Binding-site contacts:
Ligand atom O5 contacts residue THR7 of chain 1.D at 4.2 Å.
Ligand atom O5 contacts residue ASN5 of chain 1.D at 2.4 Å (h-bond).
Ligand atom C8 contacts residue ASN5 of chain 1.D at 4.1 Å.
Ligand atom O7 contacts residue THR7 of chain 1.D at 2.8 Å (h-bond).
Ligand atom O7 contacts residue ASN5 of chain 1.D at 3.4 Å (h-bond).
Ligand atom C5 contacts residue ASN5 of chain 1.D at 3.6 Å.
Ligand atom C7 contacts residue ASN5 of chain 1.D at 3.3 Å.
Ligand atom C1 contacts residue ASN5 of chain 1.D at 1.4 Å.
Ligand atom C6 contacts residue ASN5 of chain 1.D at 4.2 Å.
Ligand atom N2 contacts residue ASN5 of chain 1.D at 3.2 Å (h-bond).
Ligand atom C2 contacts residue THR7 of chain 1.D at 4.5 Å.
Ligand atom C3 contacts residue ASN5 of chain 1.D at 3.9 Å.
Ligand atom C2 contacts residue ASN5 of chain 1.D at 2.7 Å.
Ligand atom C4 contacts residue ASN5 of chain 1.D at 4.0 Å.
Ligand atom C7 contacts residue THR7 of chain 1.D at 3.4 Å.
Ligand atom N2 contacts residue THR7 of chain 1.D at 3.3 Å (h-bond).
Ligand atom O6 contacts residue THR7 of chain 1.D at 4.2 Å.

Sequence of chain 1.D:
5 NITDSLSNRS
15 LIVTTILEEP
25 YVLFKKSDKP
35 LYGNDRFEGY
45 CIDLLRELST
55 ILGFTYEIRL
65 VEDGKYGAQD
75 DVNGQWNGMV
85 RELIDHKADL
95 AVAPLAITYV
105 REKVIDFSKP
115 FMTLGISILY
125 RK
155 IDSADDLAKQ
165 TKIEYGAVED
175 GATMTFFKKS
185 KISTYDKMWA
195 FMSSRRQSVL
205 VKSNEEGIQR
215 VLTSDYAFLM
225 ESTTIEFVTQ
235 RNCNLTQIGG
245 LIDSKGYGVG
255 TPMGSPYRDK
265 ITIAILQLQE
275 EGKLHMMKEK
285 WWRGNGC

The protein below binds the small molecule below.
Small molecule (SMILES): CC(=O)N[C@@H]1[C@@H](O)[C@H](O)[C@@H](CO)O[C@H]1O